This protein binds this small molecule.
Small molecule (SMILES): CCOC(=O)c1ccc(OCCC2CCN(c3ccc(C)nn3)CC2)cc1

Binding-site contacts:
Ligand atom N4 contacts residue LEU240 of chain 51.B at 3.6 Å.
Ligand atom N3 contacts residue LEU240 of chain 51.B at 3.5 Å.
Ligand atom C2 contacts residue TYR159 of chain 51.B at 3.5 Å (hydrophobic).
Ligand atom N6 contacts residue VAL196 of chain 51.B at 3.9 Å.
Ligand atom N4 contacts residue LEU134 of chain 51.B at 3.7 Å.
Ligand atom C3 contacts residue ALA24 of chain 51.D at 3.5 Å (hydrophobic).
Ligand atom C4 contacts residue VAL196 of chain 51.B at 3.9 Å (hydrophobic).
Ligand atom C21 contacts residue TYR112 of chain 51.B at 3.3 Å (hydrophobic).
Ligand atom C18 contacts residue PHE237 of chain 51.B at 3.6 Å (hydrophobic).
Ligand atom C11 contacts residue LEU134 of chain 51.B at 3.8 Å (hydrophobic).
Ligand atom C1 contacts residue PRO181 of chain 51.B at 3.7 Å (hydrophobic).
Ligand atom N3 contacts residue TYR159 of chain 51.B at 3.9 Å.
Ligand atom C12 contacts residue PHE237 of chain 51.B at 3.5 Å (hydrophobic).
Ligand atom C4 contacts residue TYR159 of chain 51.B at 3.5 Å (hydrophobic).
Ligand atom C18 contacts residue TYR112 of chain 51.B at 3.7 Å (hydrophobic).
Ligand atom C13 contacts residue MET132 of chain 51.B at 3.8 Å (hydrophobic).
Ligand atom C10 contacts residue MET132 of chain 51.B at 3.3 Å (hydrophobic).
Ligand atom C25 contacts residue SER206 of chain 51.B at 3.8 Å.
Ligand atom C17 contacts residue TYR112 of chain 51.B at 3.8 Å (hydrophobic).
Ligand atom C17 contacts residue PHE237 of chain 51.B at 3.7 Å (hydrophobic).
Ligand atom C8 contacts residue VAL199 of chain 51.B at 3.7 Å (hydrophobic).
Ligand atom C2 contacts residue ILE194 of chain 51.B at 3.5 Å (hydrophobic).
Ligand atom C20 contacts residue TYR205 of chain 51.B at 3.5 Å (hydrophobic).
Ligand atom C5 contacts residue VAL196 of chain 51.B at 3.8 Å (hydrophobic).
Ligand atom C21 contacts residue PHE237 of chain 51.B at 3.7 Å (hydrophobic).
Ligand atom C7 contacts residue TYR159 of chain 51.B at 3.7 Å (hydrophobic).
Ligand atom N3 contacts residue ILE194 of chain 51.B at 3.6 Å.
Ligand atom O22 contacts residue TYR205 of chain 51.B at 3.8 Å.
Ligand atom C13 contacts residue VAL199 of chain 51.B at 3.7 Å (hydrophobic).
Ligand atom O22 contacts residue TYR112 of chain 51.B at 3.5 Å.
Ligand atom C8 contacts residue VAL196 of chain 51.B at 3.6 Å (hydrophobic).
Ligand atom O23 contacts residue TYR112 of chain 51.B at 3.5 Å.
Ligand atom O14 contacts residue MET132 of chain 51.B at 3.4 Å.
Ligand atom C10 contacts residue ILE110 of chain 51.B at 3.5 Å (hydrophobic).
Ligand atom C25 contacts residue ASP236 of chain 51.B at 3.5 Å.
Ligand atom C11 contacts residue ILE110 of chain 51.B at 3.6 Å (hydrophobic).
Ligand atom C19 contacts residue TYR205 of chain 51.B at 3.7 Å (hydrophobic).
Ligand atom O23 contacts residue PHE237 of chain 51.B at 3.8 Å.
Ligand atom C3 contacts residue TYR159 of chain 51.B at 3.6 Å (hydrophobic).
Ligand atom C7 contacts residue VAL196 of chain 51.B at 3.6 Å (hydrophobic).

Sequence of chain 51.B:
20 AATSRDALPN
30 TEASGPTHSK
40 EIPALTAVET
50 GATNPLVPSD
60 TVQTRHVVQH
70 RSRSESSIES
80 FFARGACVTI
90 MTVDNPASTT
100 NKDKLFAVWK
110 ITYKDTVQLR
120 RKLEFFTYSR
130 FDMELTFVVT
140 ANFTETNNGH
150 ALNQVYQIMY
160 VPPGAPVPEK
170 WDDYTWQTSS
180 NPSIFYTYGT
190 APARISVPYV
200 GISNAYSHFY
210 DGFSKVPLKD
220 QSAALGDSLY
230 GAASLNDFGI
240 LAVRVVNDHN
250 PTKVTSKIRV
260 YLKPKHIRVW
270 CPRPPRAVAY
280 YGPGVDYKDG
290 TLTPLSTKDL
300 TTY

Sequence of chain 51.D:
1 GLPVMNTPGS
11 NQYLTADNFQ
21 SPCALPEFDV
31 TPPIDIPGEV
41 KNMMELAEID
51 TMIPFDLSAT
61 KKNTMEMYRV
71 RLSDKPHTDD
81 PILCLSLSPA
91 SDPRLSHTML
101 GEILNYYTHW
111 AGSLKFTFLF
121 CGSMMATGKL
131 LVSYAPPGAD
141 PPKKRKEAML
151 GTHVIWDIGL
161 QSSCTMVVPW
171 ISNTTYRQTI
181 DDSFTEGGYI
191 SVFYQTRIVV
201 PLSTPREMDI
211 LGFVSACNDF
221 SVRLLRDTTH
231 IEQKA